A small-molecule ligand and the protein it binds are described below.
Small molecule (SMILES): CC(=O)N[C@H]1[C@H](O[C@H]2[C@H](O)[C@@H](NC(C)=O)CO[C@@H]2CO[C@@H]2O[C@@H](C)[C@@H](O)[C@@H](O)[C@@H]2O)O[C@H](CO)[C@@H](O[C@@H]2O[C@H](CO[C@H]3O[C@H](CO)[C@@H](O)[C@H](O)[C@@H]3O)[C@@H](O)[C@H](O[C@H]3O[C@H](CO)[C@@H](O)[C@H](O)[C@@H]3O)[C@@H]2O)[C@@H]1O

Sequence of chain 1.J:
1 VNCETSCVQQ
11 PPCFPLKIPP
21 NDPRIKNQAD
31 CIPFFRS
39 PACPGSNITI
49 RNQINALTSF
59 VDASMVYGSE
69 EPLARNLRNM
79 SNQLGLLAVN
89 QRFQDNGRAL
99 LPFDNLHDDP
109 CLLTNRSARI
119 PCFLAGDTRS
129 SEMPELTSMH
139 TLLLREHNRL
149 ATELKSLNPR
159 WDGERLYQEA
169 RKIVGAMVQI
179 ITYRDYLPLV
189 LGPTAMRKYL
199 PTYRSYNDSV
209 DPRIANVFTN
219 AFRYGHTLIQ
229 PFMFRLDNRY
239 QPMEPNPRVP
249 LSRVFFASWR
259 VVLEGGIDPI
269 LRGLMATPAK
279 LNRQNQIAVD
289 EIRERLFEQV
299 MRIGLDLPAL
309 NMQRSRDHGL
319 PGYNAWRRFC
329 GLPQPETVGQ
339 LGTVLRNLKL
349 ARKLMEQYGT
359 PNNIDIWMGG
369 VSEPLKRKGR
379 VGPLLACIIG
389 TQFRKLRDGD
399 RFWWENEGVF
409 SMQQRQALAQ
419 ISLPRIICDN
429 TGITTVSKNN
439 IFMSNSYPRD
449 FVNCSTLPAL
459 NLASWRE

Sequence of chain 1.H:
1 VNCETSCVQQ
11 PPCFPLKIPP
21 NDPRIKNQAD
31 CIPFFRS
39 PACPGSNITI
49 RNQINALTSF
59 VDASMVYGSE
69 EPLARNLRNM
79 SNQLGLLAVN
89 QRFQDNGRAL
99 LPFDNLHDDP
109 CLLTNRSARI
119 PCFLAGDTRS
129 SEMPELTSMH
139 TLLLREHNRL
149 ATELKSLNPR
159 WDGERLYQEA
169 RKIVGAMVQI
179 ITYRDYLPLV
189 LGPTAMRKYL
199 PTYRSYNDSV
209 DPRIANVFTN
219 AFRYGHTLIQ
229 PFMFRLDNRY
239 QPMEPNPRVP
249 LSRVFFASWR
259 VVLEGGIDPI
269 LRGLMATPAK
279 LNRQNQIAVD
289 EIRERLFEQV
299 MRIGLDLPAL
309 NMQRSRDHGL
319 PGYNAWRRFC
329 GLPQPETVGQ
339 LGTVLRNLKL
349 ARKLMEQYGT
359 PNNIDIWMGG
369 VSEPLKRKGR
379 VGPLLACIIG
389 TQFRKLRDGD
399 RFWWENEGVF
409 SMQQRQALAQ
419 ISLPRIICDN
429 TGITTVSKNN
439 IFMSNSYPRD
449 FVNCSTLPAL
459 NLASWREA

Binding-site contacts:
Ligand atom C1 contacts residue PHE327 of chain 1.J at 3.3 Å (hydrophobic).
Ligand atom C5 contacts residue PHE327 of chain 1.J at 3.9 Å (hydrophobic).
Ligand atom C2 contacts residue ARG326 of chain 1.J at 3.8 Å.
Ligand atom O7 contacts residue ARG326 of chain 1.J at 3.7 Å.
Ligand atom O7 contacts residue ASN205 of chain 1.H at 3.1 Å (h-bond).
Ligand atom O5 contacts residue LYS196 of chain 1.J at 3.3 Å.
Ligand atom C2 contacts residue MAN5 of chain 1.HA at 3.7 Å.
Ligand atom O6 contacts residue GLY329 of chain 1.J at 3.5 Å.
Ligand atom O5 contacts residue PHE327 of chain 1.J at 3.1 Å.
Ligand atom C6 contacts residue TRP33 of chain 1.I at 3.7 Å (hydrophobic).
Ligand atom C7 contacts residue ASN205 of chain 1.H at 3.2 Å.
Ligand atom C1 contacts residue ASN205 of chain 1.H at 1.5 Å.
Ligand atom C6 contacts residue PHE327 of chain 1.J at 3.6 Å (hydrophobic).
Ligand atom C8 contacts residue LEU34 of chain 1.I at 3.6 Å (hydrophobic).
Ligand atom C6 contacts residue ARG392 of chain 1.H at 3.8 Å.
Ligand atom C5 contacts residue VAL208 of chain 1.H at 3.9 Å (hydrophobic).
Ligand atom O5 contacts residue PHE327 of chain 1.J at 3.0 Å (h-bond).
Ligand atom O5 contacts residue VAL208 of chain 1.H at 3.4 Å.
Ligand atom C3 contacts residue ASN205 of chain 1.H at 3.8 Å.
Ligand atom C8 contacts residue SER207 of chain 1.H at 3.5 Å.
Ligand atom C4 contacts residue ARG392 of chain 1.H at 3.9 Å.
Ligand atom O2 contacts residue MAN5 of chain 1.HA at 3.9 Å.
Ligand atom O6 contacts residue LYS196 of chain 1.J at 3.0 Å (salt-bridge).
Ligand atom C1 contacts residue LYS196 of chain 1.J at 3.6 Å.
Ligand atom C4 contacts residue PHE327 of chain 1.J at 3.5 Å (hydrophobic).
Ligand atom O7 contacts residue PHE327 of chain 1.J at 3.3 Å.
Ligand atom N2 contacts residue ASN205 of chain 1.H at 2.9 Å (h-bond).
Ligand atom O4 contacts residue TYR197 of chain 1.J at 3.6 Å.
Ligand atom C5 contacts residue PHE327 of chain 1.J at 3.3 Å (hydrophobic).
Ligand atom C2 contacts residue ASN205 of chain 1.H at 2.5 Å.
Ligand atom C5 contacts residue ASN205 of chain 1.H at 3.6 Å.
Ligand atom O3 contacts residue FUC6 of chain 1.HA at 3.5 Å.
Ligand atom O5 contacts residue ASN205 of chain 1.H at 2.3 Å (h-bond).
Ligand atom C3 contacts residue PHE327 of chain 1.J at 3.6 Å (hydrophobic).
Ligand atom O4 contacts residue LYS393 of chain 1.J at 3.0 Å.
Ligand atom C1 contacts residue PHE327 of chain 1.J at 3.7 Å (hydrophobic).
Ligand atom C6 contacts residue VAL208 of chain 1.H at 3.7 Å (hydrophobic).
Ligand atom C6 contacts residue LYS393 of chain 1.J at 3.6 Å.
Ligand atom O3 contacts residue PHE327 of chain 1.J at 2.8 Å (h-bond).
Ligand atom O2 contacts residue LYS196 of chain 1.J at 3.1 Å.

Sequence of chain 1.I:
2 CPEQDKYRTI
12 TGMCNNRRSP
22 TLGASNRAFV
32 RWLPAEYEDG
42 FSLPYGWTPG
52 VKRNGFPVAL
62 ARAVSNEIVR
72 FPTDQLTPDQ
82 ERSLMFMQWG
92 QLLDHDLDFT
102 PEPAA